Sequence of chain 1.A:
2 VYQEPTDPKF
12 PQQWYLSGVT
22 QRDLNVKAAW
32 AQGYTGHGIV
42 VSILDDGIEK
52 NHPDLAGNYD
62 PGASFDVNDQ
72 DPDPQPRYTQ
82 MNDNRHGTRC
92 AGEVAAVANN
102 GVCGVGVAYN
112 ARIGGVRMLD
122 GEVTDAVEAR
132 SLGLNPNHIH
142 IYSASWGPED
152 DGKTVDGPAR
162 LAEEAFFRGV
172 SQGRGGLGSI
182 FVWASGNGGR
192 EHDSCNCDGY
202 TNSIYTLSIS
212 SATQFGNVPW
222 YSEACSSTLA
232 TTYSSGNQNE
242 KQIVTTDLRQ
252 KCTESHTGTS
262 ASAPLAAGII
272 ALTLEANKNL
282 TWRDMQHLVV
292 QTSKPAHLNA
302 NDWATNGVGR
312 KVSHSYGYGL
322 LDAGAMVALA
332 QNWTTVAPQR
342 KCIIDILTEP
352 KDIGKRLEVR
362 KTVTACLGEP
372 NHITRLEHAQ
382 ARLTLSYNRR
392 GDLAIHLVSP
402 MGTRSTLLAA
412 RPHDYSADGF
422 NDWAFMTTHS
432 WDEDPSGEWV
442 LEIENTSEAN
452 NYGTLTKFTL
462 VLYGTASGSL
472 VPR

A protein and the small-molecule ligand that binds it are described below.
Small molecule (SMILES): CC(C)[C@H](NC(=O)[C@H](CCCNC(N)=O)NC(=O)Cc1ccccc1)C(=O)N[C@@H](CCCN=C(N)N)C(=O)NCc1ccc(C(=N)N)cc1

Binding-site contacts:
Ligand atom N35 contacts residue GLY148 of chain 1.A at 3.5 Å.
Ligand atom N34 contacts residue ASP199 of chain 1.A at 2.8 Å (salt-bridge).
Ligand atom O7 contacts residue ASP157 of chain 1.A at 2.9 Å (salt-bridge).
Ligand atom N8 contacts residue ASP157 of chain 1.A at 3.0 Å (salt-bridge).
Ligand atom C22 contacts residue SER146 of chain 1.A at 3.5 Å.
Ligand atom NH1 contacts residue ASN85 of chain 1.A at 2.9 Å (h-bond).
Ligand atom N34 contacts residue ALA185 of chain 1.A at 2.9 Å (h-bond).
Ligand atom NH1 contacts residue ASP47 of chain 1.A at 3.5 Å (salt-bridge).
Ligand atom C16 contacts residue SER261 of chain 1.A at 3.1 Å.
Ligand atom O contacts residue GLY148 of chain 1.A at 3.1 Å (h-bond).
Ligand atom C24 contacts residue GLY148 of chain 1.A at 3.6 Å.
Ligand atom N6 contacts residue TYR201 of chain 1.A at 3.2 Å (h-bond).
Ligand atom N23 contacts residue SER261 of chain 1.A at 3.4 Å (h-bond).
Ligand atom C22 contacts residue THR260 of chain 1.A at 3.5 Å.
Ligand atom O contacts residue GLU150 of chain 1.A at 3.5 Å (salt-bridge).
Ligand atom C contacts residue GLY148 of chain 1.A at 3.5 Å.
Ligand atom NE contacts residue ASP47 of chain 1.A at 2.9 Å (salt-bridge).
Ligand atom N8 contacts residue TYR201 of chain 1.A at 2.9 Å (h-bond).
Ligand atom C5 contacts residue GLU129 of chain 1.A at 3.5 Å.
Ligand atom C21 contacts residue TRP147 of chain 1.A at 3.5 Å (hydrophobic).
Ligand atom C21 contacts residue ALA185 of chain 1.A at 3.5 Å (hydrophobic).
Ligand atom N35 contacts residue ASP151 of chain 1.A at 3.5 Å (salt-bridge).
Ligand atom O contacts residue TRP147 of chain 1.A at 3.2 Å.
Ligand atom C7 contacts residue TYR201 of chain 1.A at 3.5 Å (hydrophobic).
Ligand atom N6 contacts residue GLU129 of chain 1.A at 2.8 Å (salt-bridge).
Ligand atom N34 contacts residue THR202 of chain 1.A at 3.5 Å.
Ligand atom N23 contacts residue SER146 of chain 1.A at 2.8 Å (h-bond).
Ligand atom C27 contacts residue ASP199 of chain 1.A at 3.2 Å.
Ligand atom C19 contacts residue ASP151 of chain 1.A at 3.2 Å.
Ligand atom CG2 contacts residue GLY148 of chain 1.A at 3.6 Å.
Ligand atom N35 contacts residue PRO149 of chain 1.A at 3.0 Å (h-bond).
Ligand atom C4 contacts residue GLU129 of chain 1.A at 3.5 Å.
Ligand atom CA contacts residue GLY148 of chain 1.A at 3.4 Å.
Ligand atom N35 contacts residue ASP199 of chain 1.A at 2.7 Å (salt-bridge).
Ligand atom N contacts residue GLY148 of chain 1.A at 2.8 Å (h-bond).
Ligand atom C16 contacts residue SER146 of chain 1.A at 3.5 Å.
Ligand atom C18 contacts residue ASP151 of chain 1.A at 3.5 Å.
Ligand atom C7 contacts residue ASP157 of chain 1.A at 3.4 Å.
Ligand atom NE contacts residue ASP84 of chain 1.A at 3.4 Å (salt-bridge).
Ligand atom C22 contacts residue TRP147 of chain 1.A at 3.4 Å (hydrophobic).